This small molecule binds to this protein.
Small molecule (SMILES): CNc1ccc(S(=O)(=O)NC)cc1N

Binding-site contacts:
Ligand atom C08 contacts residue LEU541 of chain 1.A at 4.3 Å (hydrophobic).
Ligand atom C08 contacts residue TYR537 of chain 1.A at 4.1 Å (hydrophobic).
Ligand atom N13 contacts residue LEU541 of chain 1.A at 3.7 Å.
Ligand atom N02 contacts residue PHE275 of chain 1.A at 4.0 Å.
Ligand atom C08 contacts residue ILE538 of chain 1.A at 4.4 Å (hydrophobic).
Ligand atom N05 contacts residue ARG277 of chain 1.A at 3.0 Å (salt-bridge).
Ligand atom N02 contacts residue THR274 of chain 1.A at 4.2 Å.
Ligand atom C01 contacts residue ALA534 of chain 1.A at 3.1 Å (hydrophobic).
Ligand atom C01 contacts residue TYR533 of chain 1.A at 3.6 Å (hydrophobic).
Ligand atom C01 contacts residue PHE275 of chain 1.A at 4.0 Å (hydrophobic).
Ligand atom C14 contacts residue LEU541 of chain 1.A at 3.7 Å (hydrophobic).
Ligand atom N02 contacts residue GLY532 of chain 1.A at 3.5 Å (h-bond).
Ligand atom C01 contacts residue ILE538 of chain 1.A at 3.7 Å (hydrophobic).
Ligand atom C03 contacts residue GLY532 of chain 1.A at 3.8 Å.
Ligand atom C09 contacts residue ILE538 of chain 1.A at 4.0 Å (hydrophobic).
Ligand atom C08 contacts residue THR274 of chain 1.A at 4.2 Å.
Ligand atom C09 contacts residue THR274 of chain 1.A at 4.2 Å.
Ligand atom N02 contacts residue TYR533 of chain 1.A at 4.0 Å.
Ligand atom C01 contacts residue GLY532 of chain 1.A at 3.6 Å.
Ligand atom C14 contacts residue TYR537 of chain 1.A at 3.6 Å (hydrophobic).
Ligand atom C09 contacts residue TYR537 of chain 1.A at 3.9 Å (hydrophobic).
Ligand atom C04 contacts residue ARG277 of chain 1.A at 4.2 Å.
Ligand atom C07 contacts residue THR274 of chain 1.A at 4.1 Å.
Ligand atom N05 contacts residue THR274 of chain 1.A at 3.5 Å (h-bond).
Ligand atom C09 contacts residue GLY532 of chain 1.A at 3.8 Å.
Ligand atom N02 contacts residue ALA534 of chain 1.A at 4.4 Å.
Ligand atom C06 contacts residue THR274 of chain 1.A at 4.0 Å.
Ligand atom C03 contacts residue THR274 of chain 1.A at 4.0 Å.
Ligand atom C04 contacts residue THR274 of chain 1.A at 3.9 Å.

Sequence of chain 1.A:
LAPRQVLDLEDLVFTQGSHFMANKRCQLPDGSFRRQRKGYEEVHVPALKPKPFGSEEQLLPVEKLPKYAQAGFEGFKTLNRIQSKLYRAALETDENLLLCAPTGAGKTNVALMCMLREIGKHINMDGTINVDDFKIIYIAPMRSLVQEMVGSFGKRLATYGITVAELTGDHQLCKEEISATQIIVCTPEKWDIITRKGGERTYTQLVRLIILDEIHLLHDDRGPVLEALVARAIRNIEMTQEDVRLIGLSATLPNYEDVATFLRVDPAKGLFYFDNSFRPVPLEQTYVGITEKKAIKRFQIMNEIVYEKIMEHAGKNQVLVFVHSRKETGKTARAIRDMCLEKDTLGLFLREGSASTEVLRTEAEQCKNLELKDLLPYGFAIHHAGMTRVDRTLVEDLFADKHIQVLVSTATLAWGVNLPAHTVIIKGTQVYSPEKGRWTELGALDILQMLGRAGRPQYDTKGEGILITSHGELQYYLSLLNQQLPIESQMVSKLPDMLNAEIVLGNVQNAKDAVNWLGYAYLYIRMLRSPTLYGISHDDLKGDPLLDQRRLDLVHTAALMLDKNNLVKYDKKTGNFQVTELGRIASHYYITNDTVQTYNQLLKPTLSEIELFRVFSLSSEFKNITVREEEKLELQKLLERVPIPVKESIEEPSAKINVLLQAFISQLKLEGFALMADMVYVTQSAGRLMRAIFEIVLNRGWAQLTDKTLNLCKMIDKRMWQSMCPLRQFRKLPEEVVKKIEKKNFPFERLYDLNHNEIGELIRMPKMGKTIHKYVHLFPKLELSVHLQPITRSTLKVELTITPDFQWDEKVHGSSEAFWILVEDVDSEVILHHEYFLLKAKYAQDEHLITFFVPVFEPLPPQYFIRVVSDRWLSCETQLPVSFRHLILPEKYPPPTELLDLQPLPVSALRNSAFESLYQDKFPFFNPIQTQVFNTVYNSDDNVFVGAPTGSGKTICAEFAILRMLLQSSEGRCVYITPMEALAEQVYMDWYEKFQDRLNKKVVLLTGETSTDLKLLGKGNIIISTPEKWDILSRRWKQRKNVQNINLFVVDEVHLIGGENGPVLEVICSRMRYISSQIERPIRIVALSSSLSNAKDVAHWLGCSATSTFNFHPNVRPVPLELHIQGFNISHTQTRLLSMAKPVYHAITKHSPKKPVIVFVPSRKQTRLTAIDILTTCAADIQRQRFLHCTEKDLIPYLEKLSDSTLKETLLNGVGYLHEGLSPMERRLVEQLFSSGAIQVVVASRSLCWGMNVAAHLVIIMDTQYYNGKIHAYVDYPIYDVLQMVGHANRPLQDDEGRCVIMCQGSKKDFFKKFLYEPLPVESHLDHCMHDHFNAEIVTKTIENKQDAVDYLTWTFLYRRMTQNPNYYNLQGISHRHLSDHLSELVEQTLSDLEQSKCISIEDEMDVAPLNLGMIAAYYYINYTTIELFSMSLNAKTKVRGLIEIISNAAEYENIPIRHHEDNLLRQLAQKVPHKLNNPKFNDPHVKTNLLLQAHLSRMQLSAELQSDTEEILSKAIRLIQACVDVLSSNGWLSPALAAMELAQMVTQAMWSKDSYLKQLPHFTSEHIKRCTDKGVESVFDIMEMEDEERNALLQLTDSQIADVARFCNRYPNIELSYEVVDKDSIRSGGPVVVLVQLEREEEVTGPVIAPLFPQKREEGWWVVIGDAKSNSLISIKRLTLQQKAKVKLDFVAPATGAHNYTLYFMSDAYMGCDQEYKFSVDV